This protein binds this small molecule.
Small molecule (SMILES): CC(=O)N[C@@H]1[C@@H](O)[C@H](O)[C@@H](CO)O[C@H]1O

Binding-site contacts:
Ligand atom C1 contacts residue ASN339 of chain 1.C at 1.4 Å.
Ligand atom C1 contacts residue HIS335 of chain 1.C at 4.1 Å.
Ligand atom N2 contacts residue ASN339 of chain 1.C at 2.9 Å (h-bond).
Ligand atom C5 contacts residue ASN339 of chain 1.C at 3.7 Å.
Ligand atom C7 contacts residue ASN339 of chain 1.C at 3.0 Å.
Ligand atom C8 contacts residue ASN339 of chain 1.C at 3.6 Å.
Ligand atom O7 contacts residue ASN339 of chain 1.C at 3.0 Å (h-bond).
Ligand atom O5 contacts residue HIS335 of chain 1.C at 3.9 Å.
Ligand atom O5 contacts residue ASN339 of chain 1.C at 2.4 Å (h-bond).
Ligand atom C8 contacts residue PHE367 of chain 1.C at 4.4 Å (hydrophobic).
Ligand atom C2 contacts residue ASN339 of chain 1.C at 2.5 Å.
Ligand atom C4 contacts residue ASN339 of chain 1.C at 4.2 Å.
Ligand atom C3 contacts residue ASN339 of chain 1.C at 3.8 Å.

Sequence of chain 1.C:
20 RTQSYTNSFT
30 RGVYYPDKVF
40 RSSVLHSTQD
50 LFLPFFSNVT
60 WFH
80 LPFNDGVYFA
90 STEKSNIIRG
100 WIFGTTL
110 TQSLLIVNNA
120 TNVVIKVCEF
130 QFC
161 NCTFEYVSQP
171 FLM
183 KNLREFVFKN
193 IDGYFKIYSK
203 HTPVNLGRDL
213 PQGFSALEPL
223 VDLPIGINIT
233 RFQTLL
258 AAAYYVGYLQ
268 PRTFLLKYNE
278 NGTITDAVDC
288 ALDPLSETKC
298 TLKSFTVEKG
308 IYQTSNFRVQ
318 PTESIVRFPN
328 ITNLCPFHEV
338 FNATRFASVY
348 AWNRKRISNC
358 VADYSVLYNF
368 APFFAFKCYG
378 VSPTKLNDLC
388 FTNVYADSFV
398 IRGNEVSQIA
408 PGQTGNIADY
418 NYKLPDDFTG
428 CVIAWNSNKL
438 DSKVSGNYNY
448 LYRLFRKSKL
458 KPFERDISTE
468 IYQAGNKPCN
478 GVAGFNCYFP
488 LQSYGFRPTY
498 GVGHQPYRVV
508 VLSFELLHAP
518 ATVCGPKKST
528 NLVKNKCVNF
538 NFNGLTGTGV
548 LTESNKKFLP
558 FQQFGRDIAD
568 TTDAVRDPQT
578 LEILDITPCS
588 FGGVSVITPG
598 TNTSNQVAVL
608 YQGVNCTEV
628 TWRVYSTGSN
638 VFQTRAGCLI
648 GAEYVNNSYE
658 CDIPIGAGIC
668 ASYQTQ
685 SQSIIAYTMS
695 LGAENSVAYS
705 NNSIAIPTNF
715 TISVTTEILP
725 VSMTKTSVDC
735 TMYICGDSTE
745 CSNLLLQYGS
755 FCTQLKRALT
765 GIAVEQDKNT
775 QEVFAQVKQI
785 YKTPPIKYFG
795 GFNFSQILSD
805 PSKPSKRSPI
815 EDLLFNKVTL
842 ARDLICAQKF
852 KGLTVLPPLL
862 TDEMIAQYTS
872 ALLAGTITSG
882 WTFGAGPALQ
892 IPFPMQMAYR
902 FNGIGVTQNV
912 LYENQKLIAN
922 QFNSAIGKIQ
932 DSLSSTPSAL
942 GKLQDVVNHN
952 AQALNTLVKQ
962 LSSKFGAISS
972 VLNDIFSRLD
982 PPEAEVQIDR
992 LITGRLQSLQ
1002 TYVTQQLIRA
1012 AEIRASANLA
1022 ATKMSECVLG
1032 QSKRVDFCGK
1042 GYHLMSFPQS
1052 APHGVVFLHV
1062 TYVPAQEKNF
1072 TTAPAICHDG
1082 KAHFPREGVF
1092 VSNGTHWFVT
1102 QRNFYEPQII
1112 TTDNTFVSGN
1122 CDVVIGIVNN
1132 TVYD